Binding-site contacts:
Ligand atom F25 contacts residue LYS41 of chain 1.A at 3.7 Å.
Ligand atom C09 contacts residue SER94 of chain 1.A at 3.6 Å.
Ligand atom C17 contacts residue PHE141 of chain 1.A at 3.6 Å (hydrophobic).
Ligand atom N03 contacts residue TRP89 of chain 1.A at 3.5 Å.
Ligand atom N14 contacts residue ALA39 of chain 1.A at 3.3 Å.
Ligand atom N27 contacts residue ASP152 of chain 1.A at 2.9 Å (salt-bridge).
Ligand atom C24 contacts residue VAL29 of chain 1.A at 3.6 Å (hydrophobic).
Ligand atom N03 contacts residue CYS90 of chain 1.A at 3.3 Å (h-bond).
Ligand atom F26 contacts residue ASP152 of chain 1.A at 3.2 Å.
Ligand atom C15 contacts residue ALA39 of chain 1.A at 3.5 Å (hydrophobic).
Ligand atom O29 contacts residue GLY154 of chain 1.A at 2.6 Å (h-bond).
Ligand atom F26 contacts residue PHE141 of chain 1.A at 3.3 Å.
Ligand atom F25 contacts residue VAL29 of chain 1.A at 3.4 Å.
Ligand atom O30 contacts residue LYS41 of chain 1.A at 3.1 Å (salt-bridge).
Ligand atom C20 contacts residue LEU72 of chain 1.A at 3.4 Å (hydrophobic).
Ligand atom C11 contacts residue SER93 of chain 1.A at 3.5 Å.
Ligand atom F26 contacts residue LEU72 of chain 1.A at 3.6 Å.
Ligand atom F26 contacts residue GLY151 of chain 1.A at 3.5 Å.
Ligand atom C09 contacts residue ILE21 of chain 1.A at 3.6 Å (hydrophobic).
Ligand atom C24 contacts residue THR87 of chain 1.A at 3.6 Å.
Ligand atom O29 contacts residue PHE153 of chain 1.A at 3.1 Å (h-bond).
Ligand atom C04 contacts residue PHE141 of chain 1.A at 3.3 Å (hydrophobic).
Ligand atom O29 contacts residue ASP152 of chain 1.A at 3.5 Å (salt-bridge).
Ligand atom F25 contacts residue ALA39 of chain 1.A at 3.4 Å.
Ligand atom C33 contacts residue LEU72 of chain 1.A at 3.2 Å (hydrophobic).
Ligand atom C23 contacts residue LYS41 of chain 1.A at 3.5 Å.
Ligand atom C12 contacts residue TRP89 of chain 1.A at 3.5 Å (hydrophobic).
Ligand atom C21 contacts residue LEU72 of chain 1.A at 3.6 Å (hydrophobic).
Ligand atom O19 contacts residue VAL29 of chain 1.A at 3.5 Å.
Ligand atom O19 contacts residue PHE141 of chain 1.A at 3.2 Å.
Ligand atom N14 contacts residue GLN88 of chain 1.A at 3.2 Å (h-bond).
Ligand atom C15 contacts residue LEU72 of chain 1.A at 3.5 Å (hydrophobic).
Ligand atom C05 contacts residue PHE141 of chain 1.A at 3.7 Å (hydrophobic).
Ligand atom C02 contacts residue CYS90 of chain 1.A at 3.6 Å (hydrophobic).
Ligand atom C15 contacts residue THR87 of chain 1.A at 3.5 Å.
Ligand atom C23 contacts residue THR87 of chain 1.A at 3.5 Å.
Ligand atom C02 contacts residue TRP89 of chain 1.A at 3.5 Å (hydrophobic).
Ligand atom C22 contacts residue LYS41 of chain 1.A at 3.6 Å.
Ligand atom CL13 contacts residue HIS97 of chain 1.A at 3.6 Å.
Ligand atom C08 contacts residue ILE21 of chain 1.A at 3.5 Å (hydrophobic).

Sequence of chain 1.A:
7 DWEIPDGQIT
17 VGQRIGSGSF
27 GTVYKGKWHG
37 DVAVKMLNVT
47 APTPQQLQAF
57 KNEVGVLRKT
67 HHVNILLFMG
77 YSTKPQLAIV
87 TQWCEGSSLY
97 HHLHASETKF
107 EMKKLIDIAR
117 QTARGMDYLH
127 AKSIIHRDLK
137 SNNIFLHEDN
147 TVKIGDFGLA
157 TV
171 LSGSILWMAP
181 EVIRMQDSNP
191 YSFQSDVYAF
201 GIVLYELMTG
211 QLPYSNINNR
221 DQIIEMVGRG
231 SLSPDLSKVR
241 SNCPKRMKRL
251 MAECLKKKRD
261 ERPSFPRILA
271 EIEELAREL

A protein and the small-molecule ligand that binds it are described below.
Small molecule (SMILES): CCCS(=O)(=O)Nc1ccc(F)c(C(=O)c2c[nH]c3ncc(-c4ccc(Cl)cc4)cc23)c1F